Binding-site contacts:
Ligand atom C2' contacts residue GLU64 of chain 1.C at 3.4 Å.
Ligand atom N7 contacts residue B121 of chain 1.M at 3.3 Å.
Ligand atom C2 contacts residue ASP124 of chain 1.D at 3.5 Å.
Ligand atom C4 contacts residue B121 of chain 1.M at 3.8 Å.
Ligand atom C2' contacts residue VAL61 of chain 1.C at 3.8 Å (hydrophobic).
Ligand atom N6 contacts residue PRO126 of chain 1.D at 3.7 Å.
Ligand atom C5' contacts residue B121 of chain 1.M at 2.0 Å.
Ligand atom C5 contacts residue VAL61 of chain 1.C at 4.0 Å (hydrophobic).
Ligand atom N3 contacts residue HIS65 of chain 1.C at 3.4 Å.
Ligand atom C6 contacts residue PRO126 of chain 1.D at 3.6 Å (hydrophobic).
Ligand atom C8 contacts residue TRP54 of chain 1.C at 3.6 Å (hydrophobic).
Ligand atom C4' contacts residue B121 of chain 1.M at 3.1 Å.
Ligand atom C8 contacts residue B121 of chain 1.M at 3.5 Å.
Ligand atom N1 contacts residue ASP124 of chain 1.D at 4.0 Å.
Ligand atom N3 contacts residue VAL61 of chain 1.C at 3.4 Å.
Ligand atom C2 contacts residue PRO126 of chain 1.D at 3.9 Å (hydrophobic).
Ligand atom O3' contacts residue TRP54 of chain 1.C at 3.4 Å.
Ligand atom C5' contacts residue HIS100 of chain 1.C at 4.0 Å.
Ligand atom C2 contacts residue VAL61 of chain 1.C at 4.0 Å (hydrophobic).
Ligand atom O2' contacts residue TRP54 of chain 1.C at 3.9 Å.
Ligand atom C2' contacts residue TRP54 of chain 1.C at 3.7 Å (hydrophobic).
Ligand atom C1' contacts residue B121 of chain 1.M at 3.8 Å.
Ligand atom O2' contacts residue GLU64 of chain 1.C at 2.6 Å (salt-bridge).
Ligand atom C4 contacts residue VAL61 of chain 1.C at 3.6 Å (hydrophobic).
Ligand atom C2 contacts residue HIS65 of chain 1.C at 3.9 Å.
Ligand atom C4' contacts residue GLU64 of chain 1.C at 3.9 Å.
Ligand atom O2' contacts residue VAL61 of chain 1.C at 3.3 Å.
Ligand atom N9 contacts residue B121 of chain 1.M at 3.9 Å.
Ligand atom N7 contacts residue VAL61 of chain 1.C at 3.9 Å.
Ligand atom C6 contacts residue B121 of chain 1.M at 3.8 Å.
Ligand atom O3' contacts residue GLU64 of chain 1.C at 3.5 Å.
Ligand atom N9 contacts residue VAL61 of chain 1.C at 3.7 Å.
Ligand atom C8 contacts residue VAL61 of chain 1.C at 3.7 Å (hydrophobic).
Ligand atom C3' contacts residue GLU64 of chain 1.C at 4.0 Å.
Ligand atom C1' contacts residue GLU64 of chain 1.C at 3.4 Å.
Ligand atom N1 contacts residue PRO126 of chain 1.D at 3.5 Å.
Ligand atom C5 contacts residue B121 of chain 1.M at 3.4 Å.
Ligand atom O4' contacts residue B121 of chain 1.M at 3.2 Å.
Ligand atom C3' contacts residue TRP54 of chain 1.C at 3.4 Å (hydrophobic).
Ligand atom N3 contacts residue B121 of chain 1.M at 3.7 Å.

Sequence of chain 1.D:
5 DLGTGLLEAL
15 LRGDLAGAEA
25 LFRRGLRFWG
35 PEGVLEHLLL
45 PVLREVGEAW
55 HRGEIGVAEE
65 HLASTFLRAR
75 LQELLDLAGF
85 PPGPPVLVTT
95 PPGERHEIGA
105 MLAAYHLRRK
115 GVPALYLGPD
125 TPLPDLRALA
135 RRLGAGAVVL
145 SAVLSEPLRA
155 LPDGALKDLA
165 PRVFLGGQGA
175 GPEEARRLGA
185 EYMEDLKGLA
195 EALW

Sequence of chain 1.C:
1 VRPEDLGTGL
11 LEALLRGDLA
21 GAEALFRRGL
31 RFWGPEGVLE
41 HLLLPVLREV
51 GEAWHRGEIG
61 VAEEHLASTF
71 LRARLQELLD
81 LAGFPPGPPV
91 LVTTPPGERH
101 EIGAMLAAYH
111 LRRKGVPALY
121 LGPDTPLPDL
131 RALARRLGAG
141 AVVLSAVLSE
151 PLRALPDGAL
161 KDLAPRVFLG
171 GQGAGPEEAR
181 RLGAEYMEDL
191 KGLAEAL

A small-molecule ligand and the protein it binds are described below.
Small molecule (SMILES): C[C@H]1O[C@@H](n2cnc3c(N)ncnc32)[C@H](O)[C@@H]1O